Sequence of chain 2.A:
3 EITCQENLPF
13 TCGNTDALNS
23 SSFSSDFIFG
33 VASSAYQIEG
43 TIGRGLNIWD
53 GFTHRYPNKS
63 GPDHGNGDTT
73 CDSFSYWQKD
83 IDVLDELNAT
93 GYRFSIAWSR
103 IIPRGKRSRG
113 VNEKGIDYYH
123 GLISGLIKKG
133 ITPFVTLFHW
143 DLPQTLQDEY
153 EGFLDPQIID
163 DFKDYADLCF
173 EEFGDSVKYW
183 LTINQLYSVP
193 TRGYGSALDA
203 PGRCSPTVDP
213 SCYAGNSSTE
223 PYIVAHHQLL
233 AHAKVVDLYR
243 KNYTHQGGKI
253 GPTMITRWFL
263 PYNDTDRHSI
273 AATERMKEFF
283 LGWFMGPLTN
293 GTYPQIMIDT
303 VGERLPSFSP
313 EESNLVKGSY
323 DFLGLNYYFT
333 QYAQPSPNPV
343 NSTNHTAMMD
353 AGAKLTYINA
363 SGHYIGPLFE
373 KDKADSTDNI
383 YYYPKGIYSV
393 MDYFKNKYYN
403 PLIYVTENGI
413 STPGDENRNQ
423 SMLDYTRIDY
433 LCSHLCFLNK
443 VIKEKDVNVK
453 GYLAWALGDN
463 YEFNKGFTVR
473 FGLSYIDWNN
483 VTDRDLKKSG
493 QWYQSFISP

A protein and the small-molecule ligand that binds it are described below.
Small molecule (SMILES): CC(=O)N[C@H]1[C@H](O[C@H]2[C@H](O[C@@H]3O[C@@H](C)[C@@H](O)[C@@H](O)[C@@H]3O)[C@@H](NC(C)=O)CO[C@@H]2CO)O[C@H](CO)[C@@H](O[C@@H]2O[C@H](CO[C@H]3O[C@H](CO)[C@@H](O)[C@H](O)[C@@H]3O)[C@@H](O)[C@H](O[C@H]3O[C@H](CO)[C@@H](O)[C@H](O)[C@@H]3O)[C@@H]2O[C@@H]2OC[C@@H](O)[C@H](O)[C@H]2O)[C@@H]1O

Binding-site contacts:
Ligand atom O3 contacts residue GLN297 of chain 2.A at 2.9 Å (h-bond).
Ligand atom O6 contacts residue GLN297 of chain 2.A at 3.0 Å (h-bond).
Ligand atom C5 contacts residue ASN292 of chain 2.A at 3.7 Å.
Ligand atom C1 contacts residue ASN292 of chain 2.A at 1.7 Å.
Ligand atom C3 contacts residue GLN297 of chain 2.A at 3.5 Å.
Ligand atom C6 contacts residue GLN297 of chain 2.A at 3.8 Å.
Ligand atom O2 contacts residue GLN297 of chain 2.A at 3.7 Å.
Ligand atom C7 contacts residue ASN292 of chain 2.A at 3.4 Å.
Ligand atom C6 contacts residue ILE300 of chain 2.A at 3.5 Å (hydrophobic).
Ligand atom C6 contacts residue THR294 of chain 2.A at 4.2 Å.
Ligand atom C5 contacts residue THR294 of chain 2.A at 4.5 Å.
Ligand atom C7 contacts residue THR294 of chain 2.A at 4.2 Å.
Ligand atom O6 contacts residue ILE300 of chain 2.A at 3.8 Å.
Ligand atom O6 contacts residue GLN297 of chain 2.A at 2.6 Å (h-bond).
Ligand atom N2 contacts residue THR294 of chain 2.A at 4.3 Å.
Ligand atom O7 contacts residue TYR295 of chain 2.A at 4.3 Å.
Ligand atom O7 contacts residue ASN292 of chain 2.A at 3.6 Å.
Ligand atom C4 contacts residue ASN292 of chain 2.A at 4.3 Å.
Ligand atom N2 contacts residue ASN292 of chain 2.A at 2.9 Å (h-bond).
Ligand atom O5 contacts residue ASN292 of chain 2.A at 2.4 Å (h-bond).
Ligand atom C2 contacts residue ASN292 of chain 2.A at 2.6 Å.
Ligand atom C1 contacts residue THR294 of chain 2.A at 3.7 Å.
Ligand atom C8 contacts residue ASN292 of chain 2.A at 4.4 Å.
Ligand atom O5 contacts residue THR294 of chain 2.A at 3.5 Å.
Ligand atom O6 contacts residue ILE300 of chain 2.A at 4.1 Å.
Ligand atom C2 contacts residue GLN297 of chain 2.A at 4.3 Å.
Ligand atom C6 contacts residue GLN297 of chain 2.A at 3.3 Å.
Ligand atom C2 contacts residue THR294 of chain 2.A at 3.7 Å.
Ligand atom O7 contacts residue THR294 of chain 2.A at 3.4 Å (h-bond).
Ligand atom C3 contacts residue ASN292 of chain 2.A at 3.9 Å.